A small-molecule ligand and the protein it binds are described below.
Small molecule (SMILES): C[C@@H]1CN(c2cncnc2)Cc2cc(C(=O)Nc3cc(CN4CCN(C)CC4)cc(C(F)(F)F)c3)ccc21

Binding-site contacts:
Ligand atom CAQ contacts residue MET100 of chain 1.A at 3.7 Å (hydrophobic).
Ligand atom F01 contacts residue LEU103 of chain 1.A at 3.5 Å.
Ligand atom CAX contacts residue GLU96 of chain 1.A at 3.4 Å.
Ligand atom CAA contacts residue ASP126 of chain 1.A at 3.6 Å.
Ligand atom F02 contacts residue ALA207 of chain 1.A at 3.2 Å.
Ligand atom CAU contacts residue ASP208 of chain 1.A at 3.7 Å.
Ligand atom F02 contacts residue HIS188 of chain 1.A at 3.4 Å.
Ligand atom CAF contacts residue ALA77 of chain 1.A at 3.8 Å (hydrophobic).
Ligand atom CAP contacts residue MET123 of chain 1.A at 3.5 Å (hydrophobic).
Ligand atom NAR contacts residue ASP208 of chain 1.A at 3.6 Å (salt-bridge).
Ligand atom CAK contacts residue THR125 of chain 1.A at 3.4 Å.
Ligand atom CAO contacts residue GLU96 of chain 1.A at 3.3 Å.
Ligand atom CAN contacts residue MET100 of chain 1.A at 3.8 Å (hydrophobic).
Ligand atom F02 contacts residue ASP208 of chain 1.A at 3.5 Å.
Ligand atom CAK contacts residue ALA77 of chain 1.A at 3.8 Å (hydrophobic).
Ligand atom NAR contacts residue GLU96 of chain 1.A at 3.0 Å (salt-bridge).
Ligand atom CBF contacts residue ASP208 of chain 1.A at 3.2 Å.
Ligand atom CAL contacts residue ALA77 of chain 1.A at 3.7 Å (hydrophobic).
Ligand atom F03 contacts residue LEU103 of chain 1.A at 3.3 Å.
Ligand atom CAV contacts residue ASP208 of chain 1.A at 3.8 Å.
Ligand atom F01 contacts residue PHE186 of chain 1.A at 3.2 Å.
Ligand atom CAQ contacts residue ASP208 of chain 1.A at 3.5 Å.
Ligand atom OBH contacts residue ASP208 of chain 1.A at 3.0 Å (salt-bridge).
Ligand atom CAC contacts residue TYR127 of chain 1.A at 3.6 Å (hydrophobic).
Ligand atom F03 contacts residue ILE109 of chain 1.A at 3.7 Å.
Ligand atom CAC contacts residue MET128 of chain 1.A at 3.2 Å (hydrophobic).
Ligand atom NAB contacts residue MET128 of chain 1.A at 3.0 Å (h-bond).
Ligand atom CAJ contacts residue THR125 of chain 1.A at 3.7 Å.
Ligand atom CBE contacts residue ASP208 of chain 1.A at 3.5 Å.
Ligand atom CAS contacts residue GLU96 of chain 1.A at 3.6 Å.
Ligand atom CAT contacts residue ASP208 of chain 1.A at 3.8 Å.
Ligand atom OBH contacts residue ILE109 of chain 1.A at 3.4 Å.
Ligand atom OBH contacts residue ALA207 of chain 1.A at 3.4 Å.
Ligand atom CAS contacts residue ASP208 of chain 1.A at 3.6 Å.
Ligand atom NAR contacts residue MET100 of chain 1.A at 3.3 Å (h-bond).
Ligand atom CAS contacts residue MET100 of chain 1.A at 3.7 Å (hydrophobic).
Ligand atom CAH contacts residue PHE209 of chain 1.A at 3.7 Å (hydrophobic).
Ligand atom CBI contacts residue VAL48 of chain 1.A at 3.8 Å (hydrophobic).
Ligand atom CAO contacts residue MET100 of chain 1.A at 3.8 Å (hydrophobic).
Ligand atom CBI contacts residue LYS79 of chain 1.A at 3.6 Å.

Sequence of chain 1.A:
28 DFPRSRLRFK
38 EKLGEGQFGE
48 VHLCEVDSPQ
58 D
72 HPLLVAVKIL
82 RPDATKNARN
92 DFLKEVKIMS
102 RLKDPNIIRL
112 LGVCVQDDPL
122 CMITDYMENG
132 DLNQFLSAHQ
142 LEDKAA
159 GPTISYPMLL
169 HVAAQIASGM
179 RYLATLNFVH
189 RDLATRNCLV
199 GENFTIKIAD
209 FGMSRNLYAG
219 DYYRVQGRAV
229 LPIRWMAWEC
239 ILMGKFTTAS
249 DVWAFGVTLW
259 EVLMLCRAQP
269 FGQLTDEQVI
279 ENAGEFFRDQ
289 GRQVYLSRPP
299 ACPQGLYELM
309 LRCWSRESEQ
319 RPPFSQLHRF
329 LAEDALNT